The small molecule below binds the protein below.
Small molecule (SMILES): CC(=O)N[C@@H]1[C@@H](O)[C@H](O)[C@@H](CO)O[C@H]1O

Sequence of chain 1.A:
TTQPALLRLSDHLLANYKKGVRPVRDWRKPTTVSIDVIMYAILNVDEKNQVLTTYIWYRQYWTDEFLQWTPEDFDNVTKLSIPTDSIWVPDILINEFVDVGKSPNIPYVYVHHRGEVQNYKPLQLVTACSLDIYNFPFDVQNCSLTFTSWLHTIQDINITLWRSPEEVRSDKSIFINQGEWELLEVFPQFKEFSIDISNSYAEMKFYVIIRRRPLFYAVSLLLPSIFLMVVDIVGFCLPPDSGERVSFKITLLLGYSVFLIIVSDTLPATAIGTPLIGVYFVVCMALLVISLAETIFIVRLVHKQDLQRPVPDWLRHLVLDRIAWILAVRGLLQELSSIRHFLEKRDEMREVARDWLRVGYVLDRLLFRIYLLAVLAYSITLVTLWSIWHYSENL

Binding-site contacts:
Ligand atom C7 contacts residue ILE290 of chain 1.A at 4.2 Å (hydrophobic).
Ligand atom O4 contacts residue TYR288 of chain 1.A at 4.0 Å.
Ligand atom C2 contacts residue ASN223 of chain 1.A at 2.4 Å.
Ligand atom C6 contacts residue TYR288 of chain 1.A at 3.6 Å (hydrophobic).
Ligand atom C5 contacts residue TYR288 of chain 1.A at 3.5 Å (hydrophobic).
Ligand atom C4 contacts residue ASN223 of chain 1.A at 4.2 Å.
Ligand atom C7 contacts residue ASN223 of chain 1.A at 3.7 Å.
Ligand atom C1 contacts residue ASN223 of chain 1.A at 1.4 Å.
Ligand atom O7 contacts residue ASN223 of chain 1.A at 4.1 Å.
Ligand atom C3 contacts residue TYR288 of chain 1.A at 4.5 Å (hydrophobic).
Ligand atom O6 contacts residue TYR288 of chain 1.A at 4.5 Å.
Ligand atom C5 contacts residue ASN223 of chain 1.A at 3.7 Å.
Ligand atom C3 contacts residue ASN223 of chain 1.A at 3.8 Å.
Ligand atom N2 contacts residue ASN223 of chain 1.A at 2.9 Å (h-bond).
Ligand atom C8 contacts residue ILE290 of chain 1.A at 3.6 Å (hydrophobic).
Ligand atom C4 contacts residue TYR288 of chain 1.A at 4.3 Å (hydrophobic).
Ligand atom O5 contacts residue TYR288 of chain 1.A at 4.5 Å.
Ligand atom O5 contacts residue ASN223 of chain 1.A at 2.4 Å (h-bond).
Ligand atom N2 contacts residue ILE290 of chain 1.A at 4.0 Å.